Binding-site contacts:
Ligand atom CAP contacts residue VAL18 of chain 1.A at 4.1 Å (hydrophobic).
Ligand atom OXT contacts residue VAL18 of chain 1.A at 4.3 Å.
Ligand atom CAN contacts residue VAL18 of chain 1.A at 4.3 Å (hydrophobic).
Ligand atom CAO contacts residue LEU134 of chain 1.A at 3.6 Å (hydrophobic).
Ligand atom CBJ contacts residue LEU134 of chain 1.A at 4.4 Å (hydrophobic).
Ligand atom FAM contacts residue PHE82 of chain 1.A at 3.8 Å.
Ligand atom CAO contacts residue VAL64 of chain 1.A at 4.0 Å (hydrophobic).
Ligand atom CAO contacts residue ALA31 of chain 1.A at 3.3 Å (hydrophobic).
Ligand atom CAO contacts residue PHE80 of chain 1.A at 3.9 Å (hydrophobic).
Ligand atom CBH contacts residue ALA144 of chain 1.A at 4.1 Å (hydrophobic).
Ligand atom FAM contacts residue LEU83 of chain 1.A at 3.4 Å.
Ligand atom CBH contacts residue ASP145 of chain 1.A at 3.6 Å.
Ligand atom CAN contacts residue ALA31 of chain 1.A at 4.0 Å (hydrophobic).
Ligand atom CBJ contacts residue PHE80 of chain 1.A at 4.5 Å (hydrophobic).
Ligand atom FAM contacts residue LEU134 of chain 1.A at 3.7 Å.
Ligand atom CBI contacts residue ALA31 of chain 1.A at 3.3 Å (hydrophobic).
Ligand atom CBH contacts residue PHE80 of chain 1.A at 4.2 Å (hydrophobic).
Ligand atom FAM contacts residue GLU81 of chain 1.A at 3.9 Å.
Ligand atom CAQ contacts residue VAL64 of chain 1.A at 3.8 Å (hydrophobic).
Ligand atom CAP contacts residue LEU134 of chain 1.A at 4.3 Å (hydrophobic).
Ligand atom CAQ contacts residue ALA31 of chain 1.A at 4.0 Å (hydrophobic).
Ligand atom CAN contacts residue ILE10 of chain 1.A at 4.1 Å (hydrophobic).
Ligand atom FAM contacts residue ILE10 of chain 1.A at 4.0 Å.
Ligand atom OXT contacts residue LYS33 of chain 1.A at 3.3 Å.
Ligand atom CAN contacts residue LEU134 of chain 1.A at 3.9 Å (hydrophobic).
Ligand atom OAF contacts residue ASP145 of chain 1.A at 2.9 Å (salt-bridge).
Ligand atom OAF contacts residue PHE80 of chain 1.A at 3.9 Å.
Ligand atom CBI contacts residue GLU81 of chain 1.A at 4.1 Å.
Ligand atom CAQ contacts residue GLU81 of chain 1.A at 4.2 Å.
Ligand atom FAM contacts residue ALA31 of chain 1.A at 3.4 Å.
Ligand atom CAQ contacts residue PHE80 of chain 1.A at 3.6 Å (hydrophobic).
Ligand atom CAO contacts residue GLU81 of chain 1.A at 3.3 Å.
Ligand atom CAQ contacts residue LEU134 of chain 1.A at 4.1 Å (hydrophobic).
Ligand atom OAF contacts residue ALA144 of chain 1.A at 3.6 Å.
Ligand atom CBH contacts residue LYS33 of chain 1.A at 4.2 Å.
Ligand atom CBJ contacts residue ALA144 of chain 1.A at 4.2 Å (hydrophobic).
Ligand atom OXT contacts residue ASP145 of chain 1.A at 3.4 Å.
Ligand atom CAQ contacts residue ALA144 of chain 1.A at 4.4 Å (hydrophobic).
Ligand atom CBI contacts residue LEU134 of chain 1.A at 3.5 Å (hydrophobic).

Sequence of chain 1.A:
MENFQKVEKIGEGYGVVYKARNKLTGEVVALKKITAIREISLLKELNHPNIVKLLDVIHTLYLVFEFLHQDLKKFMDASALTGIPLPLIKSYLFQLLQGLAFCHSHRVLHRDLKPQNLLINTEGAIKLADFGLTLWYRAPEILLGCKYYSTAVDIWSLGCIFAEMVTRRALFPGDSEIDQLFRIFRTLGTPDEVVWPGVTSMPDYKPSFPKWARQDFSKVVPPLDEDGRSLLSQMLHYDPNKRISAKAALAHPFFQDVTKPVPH

The small molecule below binds the protein below.
Small molecule (SMILES): O=C(O)c1ccc(F)cc1